Binding-site contacts:
Ligand atom C3 contacts residue CYS199 of chain 1.D at 3.4 Å (hydrophobic).
Ligand atom C1 contacts residue TYR204 of chain 1.D at 3.9 Å (hydrophobic).
Ligand atom N10 contacts residue TYR102 of chain 1.D at 4.3 Å.
Ligand atom C4 contacts residue CYS199 of chain 1.D at 3.6 Å (hydrophobic).
Ligand atom C7 contacts residue ILE127 of chain 1.E at 4.1 Å (hydrophobic).
Ligand atom C2 contacts residue TYR204 of chain 1.D at 3.5 Å (hydrophobic).
Ligand atom C8 contacts residue TRP156 of chain 1.D at 4.0 Å (hydrophobic).
Ligand atom C4 contacts residue TYR197 of chain 1.D at 3.7 Å (hydrophobic).
Ligand atom C9 contacts residue TRP156 of chain 1.D at 4.1 Å (hydrophobic).
Ligand atom C16 contacts residue GLN66 of chain 1.E at 3.1 Å.
Ligand atom C8 contacts residue ILE127 of chain 1.E at 4.5 Å (hydrophobic).
Ligand atom C7 contacts residue TYR64 of chain 1.E at 3.2 Å (hydrophobic).
Ligand atom C6 contacts residue TYR64 of chain 1.E at 4.0 Å (hydrophobic).
Ligand atom C19 contacts residue TRP156 of chain 1.D at 3.6 Å (hydrophobic).
Ligand atom C3 contacts residue CYS200 of chain 1.D at 3.7 Å (hydrophobic).
Ligand atom O18 contacts residue CYS199 of chain 1.D at 3.2 Å (h-bond).
Ligand atom O17 contacts residue THR45 of chain 1.E at 3.8 Å.
Ligand atom O17 contacts residue GLN66 of chain 1.E at 4.5 Å.
Ligand atom C12 contacts residue TYR197 of chain 1.D at 4.4 Å (hydrophobic).
Ligand atom C16 contacts residue THR45 of chain 1.E at 4.2 Å.
Ligand atom C3 contacts residue TYR204 of chain 1.D at 4.0 Å (hydrophobic).
Ligand atom C8 contacts residue TYR64 of chain 1.E at 3.6 Å (hydrophobic).
Ligand atom C11 contacts residue TYR102 of chain 1.D at 4.2 Å (hydrophobic).
Ligand atom O17 contacts residue TYR64 of chain 1.E at 4.4 Å.
Ligand atom O18 contacts residue CYS200 of chain 1.D at 3.7 Å.
Ligand atom C19 contacts residue TYR102 of chain 1.D at 3.1 Å (hydrophobic).
Ligand atom N10 contacts residue TRP156 of chain 1.D at 4.5 Å.

Sequence of chain 1.D:
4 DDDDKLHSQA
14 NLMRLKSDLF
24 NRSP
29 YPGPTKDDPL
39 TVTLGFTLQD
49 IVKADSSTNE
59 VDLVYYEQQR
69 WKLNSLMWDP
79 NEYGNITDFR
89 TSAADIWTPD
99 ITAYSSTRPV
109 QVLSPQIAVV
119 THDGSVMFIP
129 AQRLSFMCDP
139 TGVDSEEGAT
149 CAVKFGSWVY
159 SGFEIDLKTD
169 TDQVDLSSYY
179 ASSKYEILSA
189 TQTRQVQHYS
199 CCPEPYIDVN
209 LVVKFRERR

Sequence of chain 1.E:
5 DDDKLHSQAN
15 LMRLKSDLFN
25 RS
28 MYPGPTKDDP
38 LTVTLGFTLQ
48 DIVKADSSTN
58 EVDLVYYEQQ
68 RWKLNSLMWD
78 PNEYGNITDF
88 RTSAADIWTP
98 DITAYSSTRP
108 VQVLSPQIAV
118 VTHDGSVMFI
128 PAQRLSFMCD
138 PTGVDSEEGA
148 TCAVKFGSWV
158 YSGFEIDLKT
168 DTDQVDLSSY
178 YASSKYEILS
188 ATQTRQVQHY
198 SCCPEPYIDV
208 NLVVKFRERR

This protein binds this small molecule.
Small molecule (SMILES): COc1ccc2c3c1O[C@H]1C[C@@H](O)C=C[C@@]31CCN(C)C2